A protein and the small-molecule ligand that binds it are described below.
Small molecule (SMILES): CC(C)C[C@H](NC(=O)[C@H](Cc1ccccc1)NC(=O)[C@@H](NC(=O)[C@@H](N)C(C)C)C(C)C)C(=O)N[C@@H](CC1=NC=NC1)C(=O)N[C@H](C(=O)N[C@H](C(=O)N[C@@H](Cc1ccc(O)cc1)C(=O)N[C@H](C(=O)O)C(C)C)[C@@H](C)O)C(C)C

Binding-site contacts:
Ligand atom CB contacts residue TYR99 of chain 1.A at 3.4 Å (hydrophobic).
Ligand atom O contacts residue TYR84 of chain 1.A at 3.0 Å (h-bond).
Ligand atom CE1 contacts residue VAL76 of chain 1.A at 3.5 Å (hydrophobic).
Ligand atom N contacts residue TYR7 of chain 1.A at 2.9 Å (h-bond).
Ligand atom CG1 contacts residue TYR59 of chain 1.A at 3.5 Å (hydrophobic).
Ligand atom OXT contacts residue LYS146 of chain 1.A at 2.8 Å (salt-bridge).
Ligand atom N contacts residue ASP77 of chain 1.A at 2.9 Å (salt-bridge).
Ligand atom N contacts residue GLU63 of chain 1.A at 2.9 Å (salt-bridge).
Ligand atom CG2 contacts residue GLU63 of chain 1.A at 3.5 Å.
Ligand atom CG1 contacts residue TYR7 of chain 1.A at 3.4 Å (hydrophobic).
Ligand atom CG2 contacts residue LYS66 of chain 1.A at 3.4 Å.
Ligand atom CD1 contacts residue TYR159 of chain 1.A at 3.6 Å (hydrophobic).
Ligand atom CB contacts residue GLU63 of chain 1.A at 3.4 Å.
Ligand atom CD2 contacts residue ARG65 of chain 1.A at 3.4 Å.
Ligand atom CG1 contacts residue HIS70 of chain 1.A at 3.5 Å.
Ligand atom O contacts residue LYS146 of chain 1.A at 3.3 Å (salt-bridge).
Ligand atom CA contacts residue TYR7 of chain 1.A at 3.3 Å (hydrophobic).
Ligand atom CG2 contacts residue TRP167 of chain 1.A at 3.4 Å (hydrophobic).
Ligand atom C contacts residue LYS146 of chain 1.A at 3.4 Å.
Ligand atom C contacts residue TYR7 of chain 1.A at 3.3 Å (hydrophobic).
Ligand atom CA contacts residue GLU63 of chain 1.A at 3.4 Å.
Ligand atom CG2 contacts residue THR73 of chain 1.A at 3.6 Å.
Ligand atom O contacts residue TRP147 of chain 1.A at 2.8 Å (h-bond).
Ligand atom C contacts residue THR143 of chain 1.A at 3.6 Å.
Ligand atom CG1 contacts residue TRP167 of chain 1.A at 3.5 Å (hydrophobic).
Ligand atom CB contacts residue THR143 of chain 1.A at 3.6 Å.
Ligand atom O contacts residue HIS70 of chain 1.A at 3.1 Å.
Ligand atom O contacts residue THR143 of chain 1.A at 2.6 Å (h-bond).
Ligand atom N contacts residue TYR99 of chain 1.A at 2.9 Å (h-bond).
Ligand atom CG1 contacts residue TYR171 of chain 1.A at 3.5 Å (hydrophobic).
Ligand atom CG2 contacts residue ASP77 of chain 1.A at 3.5 Å.
Ligand atom N contacts residue TYR171 of chain 1.A at 2.8 Å (h-bond).
Ligand atom C contacts residue GLU63 of chain 1.A at 3.6 Å.
Ligand atom O contacts residue LYS66 of chain 1.A at 2.8 Å (salt-bridge).
Ligand atom CG1 contacts residue GLU63 of chain 1.A at 3.4 Å.
Ligand atom CB contacts residue TYR99 of chain 1.A at 3.4 Å (hydrophobic).
Ligand atom O contacts residue TYR159 of chain 1.A at 2.6 Å (h-bond).
Ligand atom O contacts residue TRP147 of chain 1.A at 3.5 Å.
Ligand atom CA contacts residue ASP77 of chain 1.A at 3.4 Å.
Ligand atom O contacts residue TYR7 of chain 1.A at 3.5 Å.

Sequence of chain 1.A:
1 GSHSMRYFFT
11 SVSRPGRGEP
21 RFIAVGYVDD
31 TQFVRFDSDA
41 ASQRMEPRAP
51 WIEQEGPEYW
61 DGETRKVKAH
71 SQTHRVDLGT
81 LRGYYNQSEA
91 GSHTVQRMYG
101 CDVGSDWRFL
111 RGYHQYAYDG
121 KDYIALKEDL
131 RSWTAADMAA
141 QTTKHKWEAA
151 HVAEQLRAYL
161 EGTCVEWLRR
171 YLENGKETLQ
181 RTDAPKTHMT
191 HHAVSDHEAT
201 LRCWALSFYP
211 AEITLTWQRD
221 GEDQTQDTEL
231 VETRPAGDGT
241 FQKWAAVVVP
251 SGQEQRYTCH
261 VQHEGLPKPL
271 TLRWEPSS